Sequence of chain 2.B:
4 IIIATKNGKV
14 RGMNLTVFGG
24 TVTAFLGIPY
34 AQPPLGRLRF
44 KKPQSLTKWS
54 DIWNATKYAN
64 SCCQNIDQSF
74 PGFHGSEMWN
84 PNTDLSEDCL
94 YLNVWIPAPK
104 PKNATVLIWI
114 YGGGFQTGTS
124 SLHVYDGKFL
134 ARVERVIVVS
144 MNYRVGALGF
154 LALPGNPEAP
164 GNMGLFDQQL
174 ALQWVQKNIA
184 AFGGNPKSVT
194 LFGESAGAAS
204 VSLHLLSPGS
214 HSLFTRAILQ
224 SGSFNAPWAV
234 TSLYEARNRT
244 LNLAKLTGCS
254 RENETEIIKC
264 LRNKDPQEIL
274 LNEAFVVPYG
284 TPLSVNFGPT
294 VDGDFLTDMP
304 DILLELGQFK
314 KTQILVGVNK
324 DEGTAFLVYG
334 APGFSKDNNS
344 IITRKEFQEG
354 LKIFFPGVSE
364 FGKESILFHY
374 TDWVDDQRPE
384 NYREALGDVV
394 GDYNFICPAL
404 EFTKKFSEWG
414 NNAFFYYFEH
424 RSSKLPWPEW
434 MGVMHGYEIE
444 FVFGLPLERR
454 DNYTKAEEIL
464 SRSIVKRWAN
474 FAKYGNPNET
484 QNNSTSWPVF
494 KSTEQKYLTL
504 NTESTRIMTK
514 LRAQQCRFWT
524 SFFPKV

Binding-site contacts:
Ligand atom C4 contacts residue ASN256 of chain 2.B at 4.3 Å.
Ligand atom O5 contacts residue GLU255 of chain 2.B at 3.9 Å.
Ligand atom C7 contacts residue ASN256 of chain 2.B at 3.3 Å.
Ligand atom C8 contacts residue GLU259 of chain 2.B at 3.8 Å.
Ligand atom O4 contacts residue GLU255 of chain 2.B at 4.1 Å.
Ligand atom C7 contacts residue GLU259 of chain 2.B at 4.3 Å.
Ligand atom C1 contacts residue GLU259 of chain 2.B at 4.2 Å.
Ligand atom O7 contacts residue ASN256 of chain 2.B at 2.9 Å (h-bond).
Ligand atom C3 contacts residue ASN256 of chain 2.B at 3.9 Å.
Ligand atom C5 contacts residue GLU259 of chain 2.B at 3.6 Å.
Ligand atom O5 contacts residue GLU259 of chain 2.B at 3.9 Å.
Ligand atom O5 contacts residue ASN256 of chain 2.B at 2.3 Å (h-bond).
Ligand atom N2 contacts residue ASN256 of chain 2.B at 3.2 Å (h-bond).
Ligand atom C5 contacts residue ASN256 of chain 2.B at 3.6 Å.
Ligand atom C1 contacts residue ASN256 of chain 2.B at 1.4 Å.
Ligand atom C6 contacts residue GLU259 of chain 2.B at 3.9 Å.
Ligand atom C6 contacts residue GLU255 of chain 2.B at 4.5 Å.
Ligand atom O6 contacts residue ASN256 of chain 2.B at 4.5 Å.
Ligand atom O7 contacts residue GLU259 of chain 2.B at 4.2 Å.
Ligand atom C2 contacts residue ASN256 of chain 2.B at 2.7 Å.

This protein binds this small molecule.
Small molecule (SMILES): CC(=O)N[C@H]1[C@H](O[C@H]2[C@H](O)[C@@H](NC(C)=O)CO[C@@H]2CO[C@H]2O[C@@H](C)[C@@H](O)[C@@H](O)[C@@H]2O)O[C@H](CO)[C@@H](O)[C@@H]1O